Binding-site contacts:
Ligand atom C16 contacts residue VAL132 of chain 1.A at 4.2 Å (hydrophobic).
Ligand atom C3 contacts residue GLU84 of chain 1.A at 3.4 Å.
Ligand atom C10 contacts residue PRO88 of chain 1.A at 3.8 Å (hydrophobic).
Ligand atom O4 contacts residue GLU84 of chain 1.A at 4.3 Å.
Ligand atom C20 contacts residue LEU463 of chain 1.A at 3.9 Å (hydrophobic).
Ligand atom C8 contacts residue ASN87 of chain 1.A at 3.7 Å.
Ligand atom C6 contacts residue ASP131 of chain 1.A at 3.7 Å.
Ligand atom C8 contacts residue GLU84 of chain 1.A at 3.7 Å.
Ligand atom C15 contacts residue MET85 of chain 1.A at 3.7 Å (hydrophobic).
Ligand atom N1 contacts residue PRO88 of chain 1.A at 4.2 Å.
Ligand atom C19 contacts residue GLU81 of chain 1.A at 4.0 Å.
Ligand atom N17 contacts residue GLU81 of chain 1.A at 4.3 Å.
Ligand atom N17 contacts residue TYR465 of chain 1.A at 3.8 Å.
Ligand atom C18 contacts residue THR436 of chain 1.A at 3.5 Å.
Ligand atom O14 contacts residue GLU81 of chain 1.A at 3.3 Å.
Ligand atom C12 contacts residue MET85 of chain 1.A at 3.9 Å (hydrophobic).
Ligand atom C18 contacts residue TYR465 of chain 1.A at 3.5 Å (hydrophobic).
Ligand atom C19 contacts residue LEU463 of chain 1.A at 4.3 Å (hydrophobic).
Ligand atom C11 contacts residue GLU81 of chain 1.A at 4.0 Å.
Ligand atom C18 contacts residue GLU81 of chain 1.A at 3.8 Å.
Ligand atom O13 contacts residue ASP131 of chain 1.A at 3.8 Å.
Ligand atom C20 contacts residue LEU457 of chain 1.A at 3.7 Å (hydrophobic).
Ligand atom C20 contacts residue TYR465 of chain 1.A at 2.9 Å (hydrophobic).
Ligand atom C9 contacts residue GLU84 of chain 1.A at 4.3 Å.
Ligand atom C15 contacts residue GLU81 of chain 1.A at 3.3 Å.
Ligand atom C5 contacts residue MET85 of chain 1.A at 3.9 Å (hydrophobic).
Ligand atom C3 contacts residue MET85 of chain 1.A at 4.3 Å (hydrophobic).
Ligand atom O7 contacts residue GLU84 of chain 1.A at 3.8 Å.
Ligand atom C12 contacts residue GLU81 of chain 1.A at 4.3 Å.
Ligand atom O14 contacts residue MET85 of chain 1.A at 4.3 Å.
Ligand atom C10 contacts residue ASN89 of chain 1.A at 4.2 Å.
Ligand atom O7 contacts residue GLU81 of chain 1.A at 4.0 Å.
Ligand atom C2 contacts residue GLU84 of chain 1.A at 4.2 Å.
Ligand atom C16 contacts residue MET85 of chain 1.A at 4.3 Å (hydrophobic).
Ligand atom C8 contacts residue PRO88 of chain 1.A at 3.4 Å (hydrophobic).
Ligand atom O7 contacts residue MET85 of chain 1.A at 3.3 Å.
Ligand atom C18 contacts residue GLU452 of chain 1.A at 4.0 Å.
Ligand atom C16 contacts residue GLU81 of chain 1.A at 4.3 Å.
Ligand atom O13 contacts residue MET85 of chain 1.A at 3.6 Å.
Ligand atom C11 contacts residue ASP131 of chain 1.A at 4.1 Å.

Sequence of chain 1.A:
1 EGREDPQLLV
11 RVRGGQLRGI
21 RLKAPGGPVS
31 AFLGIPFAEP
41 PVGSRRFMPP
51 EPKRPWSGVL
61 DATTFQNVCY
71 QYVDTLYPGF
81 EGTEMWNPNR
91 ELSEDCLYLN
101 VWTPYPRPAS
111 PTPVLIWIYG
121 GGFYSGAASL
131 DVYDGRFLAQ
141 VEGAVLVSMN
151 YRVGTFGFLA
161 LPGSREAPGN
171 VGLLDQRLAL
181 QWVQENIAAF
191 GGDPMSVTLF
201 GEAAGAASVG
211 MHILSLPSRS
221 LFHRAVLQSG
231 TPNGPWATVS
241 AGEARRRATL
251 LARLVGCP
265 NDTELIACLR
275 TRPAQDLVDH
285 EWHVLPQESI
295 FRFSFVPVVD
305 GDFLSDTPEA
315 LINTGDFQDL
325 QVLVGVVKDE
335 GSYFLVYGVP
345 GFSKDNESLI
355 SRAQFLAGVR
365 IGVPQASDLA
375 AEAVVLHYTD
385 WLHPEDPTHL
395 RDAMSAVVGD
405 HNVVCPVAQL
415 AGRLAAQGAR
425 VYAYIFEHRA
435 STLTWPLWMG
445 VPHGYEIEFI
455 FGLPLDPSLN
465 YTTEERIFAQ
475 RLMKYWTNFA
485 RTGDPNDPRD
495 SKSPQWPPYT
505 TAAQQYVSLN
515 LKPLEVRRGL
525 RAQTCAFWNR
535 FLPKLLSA

A small-molecule ligand and the protein it binds are described below.
Small molecule (SMILES): C[N+](C)(C)CCOC(=O)CCC(=O)OCC[N+](C)(C)C